The protein below binds the small molecule below.
Small molecule (SMILES): CC[C@H](C)[C@H](NC(=O)[C@H](COP(=O)(O)O)NC(=O)CNC(=O)[C@H](C)N)C(=O)N1CCC[C@H]1C(=O)NCC(=O)N[C@@H](CCCN=C(N)N)C(=O)N[C@@H](C)C=O

Binding-site contacts:
Ligand atom CG contacts residue V3Q1 of chain 1.D at 3.6 Å.
Ligand atom CA contacts residue V3Q1 of chain 1.D at 3.7 Å.
Ligand atom P contacts residue ARG61 of chain 1.A at 3.7 Å.
Ligand atom O contacts residue GOL1 of chain 1.G at 3.6 Å.
Ligand atom CB contacts residue ASN180 of chain 1.A at 3.7 Å.
Ligand atom CA contacts residue GOL1 of chain 1.G at 3.2 Å.
Ligand atom CB contacts residue GOL1 of chain 1.G at 3.4 Å.
Ligand atom NH2 contacts residue GLU19 of chain 1.A at 3.0 Å (salt-bridge).
Ligand atom N contacts residue ASN231 of chain 1.A at 3.0 Å (h-bond).
Ligand atom CA contacts residue ASN180 of chain 1.A at 3.4 Å.
Ligand atom O contacts residue VAL183 of chain 1.A at 3.5 Å.
Ligand atom O contacts residue GLU187 of chain 1.A at 3.5 Å (salt-bridge).
Ligand atom N contacts residue GOL1 of chain 1.G at 3.1 Å.
Ligand atom N contacts residue ASN180 of chain 1.A at 2.9 Å (h-bond).
Ligand atom O contacts residue V3Q1 of chain 1.D at 3.1 Å.
Ligand atom O3P contacts residue ARG134 of chain 1.A at 2.8 Å (salt-bridge).
Ligand atom O1P contacts residue ARG61 of chain 1.A at 2.9 Å (salt-bridge).
Ligand atom NH2 contacts residue LEU48 of chain 1.A at 3.4 Å.
Ligand atom CB contacts residue GLU187 of chain 1.A at 3.2 Å.
Ligand atom N contacts residue GOL1 of chain 1.G at 3.1 Å (h-bond).
Ligand atom CG2 contacts residue LYS127 of chain 1.A at 3.2 Å.
Ligand atom O contacts residue ASN231 of chain 1.A at 3.0 Å (h-bond).
Ligand atom NE contacts residue GLU19 of chain 1.A at 2.7 Å (salt-bridge).
Ligand atom O1P contacts residue ARG134 of chain 1.A at 2.8 Å (salt-bridge).
Ligand atom O3P contacts residue TYR135 of chain 1.A at 2.5 Å (h-bond).
Ligand atom CG contacts residue GLU19 of chain 1.A at 3.5 Å.
Ligand atom CZ contacts residue GLU19 of chain 1.A at 3.6 Å.
Ligand atom CD contacts residue LEU227 of chain 1.A at 3.7 Å (hydrophobic).
Ligand atom N contacts residue LEU179 of chain 1.A at 3.6 Å.
Ligand atom CD contacts residue GLU19 of chain 1.A at 3.5 Å.
Ligand atom N contacts residue LEU234 of chain 1.A at 3.4 Å.
Ligand atom CG2 contacts residue ASN180 of chain 1.A at 3.3 Å.
Ligand atom P contacts residue TYR135 of chain 1.A at 3.7 Å.
Ligand atom O contacts residue V3Q1 of chain 1.D at 3.1 Å (h-bond).
Ligand atom C contacts residue V3Q1 of chain 1.D at 3.7 Å.
Ligand atom CB contacts residue ASN180 of chain 1.A at 3.3 Å.
Ligand atom O2P contacts residue ARG61 of chain 1.A at 2.9 Å (salt-bridge).
Ligand atom CB contacts residue TRP235 of chain 1.A at 3.5 Å (hydrophobic).
Ligand atom CA contacts residue ASN231 of chain 1.A at 3.6 Å.
Ligand atom C contacts residue ASN180 of chain 1.A at 3.6 Å.

Sequence of chain 1.A:
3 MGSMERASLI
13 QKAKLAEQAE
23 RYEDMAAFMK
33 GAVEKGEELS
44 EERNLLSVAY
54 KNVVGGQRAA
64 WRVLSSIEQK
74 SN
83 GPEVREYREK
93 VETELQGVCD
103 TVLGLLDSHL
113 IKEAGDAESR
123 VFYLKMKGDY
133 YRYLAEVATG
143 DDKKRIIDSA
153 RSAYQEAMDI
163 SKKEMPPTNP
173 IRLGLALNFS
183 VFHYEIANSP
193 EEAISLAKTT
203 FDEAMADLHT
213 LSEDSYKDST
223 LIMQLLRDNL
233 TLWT